Sequence of chain 1.B:
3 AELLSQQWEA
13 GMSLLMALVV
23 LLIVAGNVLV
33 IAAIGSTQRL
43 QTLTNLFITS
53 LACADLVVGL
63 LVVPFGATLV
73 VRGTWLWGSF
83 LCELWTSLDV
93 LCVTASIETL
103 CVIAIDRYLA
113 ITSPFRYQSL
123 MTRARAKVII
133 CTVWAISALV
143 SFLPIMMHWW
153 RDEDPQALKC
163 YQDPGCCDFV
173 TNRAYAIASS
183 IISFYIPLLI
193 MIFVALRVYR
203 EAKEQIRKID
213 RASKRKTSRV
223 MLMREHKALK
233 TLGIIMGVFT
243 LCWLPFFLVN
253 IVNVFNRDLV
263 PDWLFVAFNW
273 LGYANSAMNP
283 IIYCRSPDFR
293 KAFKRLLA

A protein and the small-molecule ligand that binds it are described below.
Small molecule (SMILES): CC(C)NC[C@H](O)c1ccc(O)c(O)c1

Binding-site contacts:
Ligand atom CAN contacts residue SER185 of chain 1.B at 4.0 Å.
Ligand atom CAG contacts residue ASN271 of chain 1.B at 3.6 Å.
Ligand atom CAO contacts residue SER181 of chain 1.B at 4.0 Å.
Ligand atom CAF contacts residue ASN271 of chain 1.B at 3.7 Å.
Ligand atom CAG contacts residue ASP91 of chain 1.B at 3.3 Å.
Ligand atom OAA contacts residue ASN271 of chain 1.B at 3.3 Å (h-bond).
Ligand atom CAN contacts residue VAL92 of chain 1.B at 3.7 Å (hydrophobic).
Ligand atom CAI contacts residue TRP87 of chain 1.B at 3.6 Å (hydrophobic).
Ligand atom CAF contacts residue PHE171 of chain 1.B at 4.1 Å (hydrophobic).
Ligand atom CAH contacts residue PHE248 of chain 1.B at 3.7 Å (hydrophobic).
Ligand atom OAA contacts residue TRP245 of chain 1.B at 4.0 Å.
Ligand atom CAI contacts residue ASN271 of chain 1.B at 3.6 Å.
Ligand atom NAD contacts residue ASN271 of chain 1.B at 2.7 Å (h-bond).
Ligand atom CAF contacts residue ASP91 of chain 1.B at 3.3 Å.
Ligand atom OAC contacts residue SER185 of chain 1.B at 3.0 Å (h-bond).
Ligand atom OAB contacts residue ASN252 of chain 1.B at 3.5 Å (h-bond).
Ligand atom OAC contacts residue VAL92 of chain 1.B at 3.8 Å.
Ligand atom OAC contacts residue SER181 of chain 1.B at 3.3 Å (h-bond).
Ligand atom NAD contacts residue ASP91 of chain 1.B at 2.9 Å (salt-bridge).
Ligand atom CAL contacts residue ASP91 of chain 1.B at 3.9 Å.
Ligand atom CAE contacts residue ASP91 of chain 1.B at 3.6 Å.
Ligand atom CAO contacts residue SER185 of chain 1.B at 3.9 Å.
Ligand atom CAO contacts residue VAL92 of chain 1.B at 3.9 Å (hydrophobic).
Ligand atom OAC contacts residue PHE249 of chain 1.B at 4.0 Å.
Ligand atom CAL contacts residue VAL92 of chain 1.B at 3.9 Å (hydrophobic).
Ligand atom CAJ contacts residue THR88 of chain 1.B at 4.0 Å.
Ligand atom CAM contacts residue SER181 of chain 1.B at 3.9 Å.
Ligand atom CAJ contacts residue ASP91 of chain 1.B at 3.1 Å.
Ligand atom CAL contacts residue VAL95 of chain 1.B at 3.8 Å (hydrophobic).
Ligand atom NAD contacts residue TYR275 of chain 1.B at 4.0 Å.
Ligand atom CAK contacts residue PHE248 of chain 1.B at 3.6 Å (hydrophobic).
Ligand atom CAE contacts residue PHE248 of chain 1.B at 3.6 Å (hydrophobic).
Ligand atom OAA contacts residue ASP91 of chain 1.B at 2.6 Å (salt-bridge).
Ligand atom CAO contacts residue PHE249 of chain 1.B at 3.9 Å (hydrophobic).
Ligand atom CAI contacts residue TYR275 of chain 1.B at 3.3 Å (hydrophobic).
Ligand atom CAI contacts residue ASP91 of chain 1.B at 3.5 Å.
Ligand atom CAN contacts residue PHE249 of chain 1.B at 3.8 Å (hydrophobic).
Ligand atom OAB contacts residue SER181 of chain 1.B at 2.8 Å (h-bond).
Ligand atom CAE contacts residue ASN271 of chain 1.B at 3.6 Å.
Ligand atom CAM contacts residue PHE249 of chain 1.B at 4.0 Å (hydrophobic).